Binding-site contacts:
Ligand atom C6 contacts residue LYS274 of chain 1.A at 3.7 Å.
Ligand atom O2P contacts residue SER123 of chain 1.A at 2.8 Å (h-bond).
Ligand atom C1 contacts residue ARG276 of chain 1.A at 3.6 Å.
Ligand atom O6P contacts residue TYR244 of chain 1.A at 2.7 Å (h-bond).
Ligand atom O5 contacts residue LEU275 of chain 1.A at 3.7 Å.
Ligand atom O3 contacts residue MET248 of chain 1.A at 2.9 Å (h-bond).
Ligand atom O3P contacts residue SER123 of chain 1.A at 3.2 Å (h-bond).
Ligand atom O4 contacts residue MET248 of chain 1.A at 3.2 Å (h-bond).
Ligand atom O3 contacts residue SER247 of chain 1.A at 3.6 Å.
Ligand atom C1 contacts residue GLU280 of chain 1.A at 3.2 Å.
Ligand atom O1 contacts residue ARG276 of chain 1.A at 3.5 Å (salt-bridge).
Ligand atom O1 contacts residue MG1 of chain 1.E at 2.1 Å.
Ligand atom C1 contacts residue MG1 of chain 1.E at 3.3 Å.
Ligand atom C6 contacts residue GLY246 of chain 1.A at 3.6 Å.
Ligand atom O1 contacts residue GLU280 of chain 1.A at 2.9 Å (salt-bridge).
Ligand atom O1P contacts residue LYS274 of chain 1.A at 2.8 Å (salt-bridge).
Ligand atom O4P contacts residue ARG243 of chain 1.B at 2.7 Å (salt-bridge).
Ligand atom O6P contacts residue TYR264 of chain 1.A at 3.8 Å.
Ligand atom O6P contacts residue ARG243 of chain 1.B at 3.3 Å (salt-bridge).
Ligand atom O5P contacts residue TYR264 of chain 1.A at 2.6 Å (h-bond).
Ligand atom C3 contacts residue ASP121 of chain 1.A at 3.5 Å.
Ligand atom O3P contacts residue SER124 of chain 1.A at 2.9 Å (h-bond).
Ligand atom P2 contacts residue ARG243 of chain 1.B at 3.8 Å.
Ligand atom C3 contacts residue MET248 of chain 1.A at 3.6 Å (hydrophobic).
Ligand atom O6P contacts residue ASN212 of chain 1.A at 2.9 Å (h-bond).
Ligand atom O6 contacts residue LYS274 of chain 1.A at 2.9 Å (salt-bridge).
Ligand atom O5P contacts residue TYR215 of chain 1.A at 2.6 Å (h-bond).
Ligand atom O6 contacts residue TYR264 of chain 1.A at 3.4 Å.
Ligand atom P2 contacts residue TYR264 of chain 1.A at 3.8 Å.
Ligand atom O5 contacts residue LYS274 of chain 1.A at 3.1 Å (salt-bridge).
Ligand atom C4 contacts residue MET248 of chain 1.A at 3.5 Å (hydrophobic).
Ligand atom O3 contacts residue GLY122 of chain 1.A at 3.6 Å (h-bond).
Ligand atom P2 contacts residue ASN212 of chain 1.A at 3.7 Å.
Ligand atom O3P contacts residue GLY122 of chain 1.A at 3.8 Å.
Ligand atom O2P contacts residue GLY122 of chain 1.A at 3.4 Å (h-bond).
Ligand atom O3 contacts residue ASP121 of chain 1.A at 2.7 Å (salt-bridge).
Ligand atom C6 contacts residue TYR244 of chain 1.A at 3.7 Å (hydrophobic).
Ligand atom O1 contacts residue ASP121 of chain 1.A at 2.8 Å (salt-bridge).
Ligand atom P1 contacts residue SER123 of chain 1.A at 3.5 Å.
Ligand atom C4 contacts residue GLY246 of chain 1.A at 3.3 Å.

Sequence of chain 1.B:
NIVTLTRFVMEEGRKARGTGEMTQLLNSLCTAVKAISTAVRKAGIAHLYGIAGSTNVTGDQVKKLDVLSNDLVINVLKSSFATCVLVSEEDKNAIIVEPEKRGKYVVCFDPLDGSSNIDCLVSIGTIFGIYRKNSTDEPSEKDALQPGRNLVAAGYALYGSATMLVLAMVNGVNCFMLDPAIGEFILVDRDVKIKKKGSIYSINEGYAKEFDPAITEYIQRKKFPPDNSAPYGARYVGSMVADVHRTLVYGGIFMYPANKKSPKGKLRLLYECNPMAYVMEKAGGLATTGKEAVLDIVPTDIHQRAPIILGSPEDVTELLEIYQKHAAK

Sequence of chain 1.A:
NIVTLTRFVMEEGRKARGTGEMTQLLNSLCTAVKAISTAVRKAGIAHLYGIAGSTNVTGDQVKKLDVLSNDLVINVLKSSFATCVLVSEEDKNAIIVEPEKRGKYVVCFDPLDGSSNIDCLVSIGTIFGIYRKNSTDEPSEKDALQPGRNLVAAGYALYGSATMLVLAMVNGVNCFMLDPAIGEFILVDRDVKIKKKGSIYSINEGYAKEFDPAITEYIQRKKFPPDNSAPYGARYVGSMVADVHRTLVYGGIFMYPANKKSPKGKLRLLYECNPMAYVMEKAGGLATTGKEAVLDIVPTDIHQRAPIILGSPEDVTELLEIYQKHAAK

A protein and the small-molecule ligand that binds it are described below.
Small molecule (SMILES): O=P(O)(O)OC[C@H]1O[C@@](CO)(OP(=O)(O)O)[C@@H](O)[C@@H]1O